A small-molecule ligand and the protein it binds are described below.
Small molecule (SMILES): CC(=O)N[C@@H]1[C@@H](O)[C@H](O)[C@@H](CO)O[C@H]1O

Sequence of chain 1.C:
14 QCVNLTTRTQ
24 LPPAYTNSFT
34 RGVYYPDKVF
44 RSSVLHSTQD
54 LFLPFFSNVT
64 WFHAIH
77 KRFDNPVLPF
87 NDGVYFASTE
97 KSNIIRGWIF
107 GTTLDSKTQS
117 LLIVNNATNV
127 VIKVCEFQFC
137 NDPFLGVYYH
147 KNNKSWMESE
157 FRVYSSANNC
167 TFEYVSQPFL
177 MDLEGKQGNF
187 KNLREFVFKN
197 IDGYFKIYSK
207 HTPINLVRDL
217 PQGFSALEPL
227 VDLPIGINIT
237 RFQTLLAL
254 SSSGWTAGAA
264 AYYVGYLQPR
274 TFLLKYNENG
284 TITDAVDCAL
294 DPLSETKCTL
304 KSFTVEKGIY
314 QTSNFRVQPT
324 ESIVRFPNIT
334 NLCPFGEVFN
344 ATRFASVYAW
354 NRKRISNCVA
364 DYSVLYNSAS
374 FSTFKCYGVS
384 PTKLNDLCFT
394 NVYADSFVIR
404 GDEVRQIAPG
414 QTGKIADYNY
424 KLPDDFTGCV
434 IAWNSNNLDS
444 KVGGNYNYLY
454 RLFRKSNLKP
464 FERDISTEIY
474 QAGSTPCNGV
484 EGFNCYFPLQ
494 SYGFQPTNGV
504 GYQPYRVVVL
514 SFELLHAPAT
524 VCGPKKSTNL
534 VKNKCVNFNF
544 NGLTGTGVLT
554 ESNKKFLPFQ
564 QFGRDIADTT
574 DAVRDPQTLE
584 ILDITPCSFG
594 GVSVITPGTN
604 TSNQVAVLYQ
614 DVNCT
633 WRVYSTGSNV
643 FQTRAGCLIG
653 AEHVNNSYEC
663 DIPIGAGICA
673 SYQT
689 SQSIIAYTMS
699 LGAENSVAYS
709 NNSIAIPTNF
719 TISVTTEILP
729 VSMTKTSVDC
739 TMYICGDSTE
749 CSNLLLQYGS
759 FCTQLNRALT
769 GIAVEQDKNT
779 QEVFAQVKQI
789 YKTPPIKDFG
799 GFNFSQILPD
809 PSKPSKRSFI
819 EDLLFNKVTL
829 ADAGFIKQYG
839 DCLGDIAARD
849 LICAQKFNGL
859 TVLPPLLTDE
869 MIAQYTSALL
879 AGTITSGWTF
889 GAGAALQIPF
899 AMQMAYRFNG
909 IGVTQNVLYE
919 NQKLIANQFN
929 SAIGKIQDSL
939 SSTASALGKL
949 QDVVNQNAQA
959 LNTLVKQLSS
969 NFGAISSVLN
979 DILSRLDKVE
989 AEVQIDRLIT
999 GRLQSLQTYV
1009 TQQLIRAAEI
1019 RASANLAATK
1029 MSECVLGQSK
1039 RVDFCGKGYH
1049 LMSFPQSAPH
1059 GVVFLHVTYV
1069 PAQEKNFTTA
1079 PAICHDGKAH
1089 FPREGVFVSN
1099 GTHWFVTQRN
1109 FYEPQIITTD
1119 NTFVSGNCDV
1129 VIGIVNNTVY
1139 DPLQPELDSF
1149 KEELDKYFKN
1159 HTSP

Binding-site contacts:
Ligand atom C8 contacts residue ASN709 of chain 1.C at 4.3 Å.
Ligand atom N2 contacts residue ASN709 of chain 1.C at 2.8 Å (h-bond).
Ligand atom C4 contacts residue ASN709 of chain 1.C at 4.2 Å.
Ligand atom C1 contacts residue ASN709 of chain 1.C at 1.5 Å.
Ligand atom C2 contacts residue ASN709 of chain 1.C at 2.4 Å.
Ligand atom C8 contacts residue GLY1131 of chain 1.C at 3.6 Å.
Ligand atom O5 contacts residue ASN709 of chain 1.C at 2.4 Å (h-bond).
Ligand atom C5 contacts residue ASN709 of chain 1.C at 3.7 Å.
Ligand atom C7 contacts residue ASN709 of chain 1.C at 3.1 Å.
Ligand atom O7 contacts residue ASN709 of chain 1.C at 3.0 Å (h-bond).
Ligand atom C3 contacts residue ASN709 of chain 1.C at 3.8 Å.